This protein binds this small molecule.
Small molecule (SMILES): OC1C(O)C(O)C(O)C(O)C1O

Binding-site contacts:
Ligand atom O4 contacts residue ARG140 of chain 1.B at 2.7 Å (salt-bridge).
Ligand atom O5 contacts residue ARG140 of chain 1.B at 3.0 Å (salt-bridge).
Ligand atom O5 contacts residue TYR75 of chain 1.B at 3.6 Å.
Ligand atom O4 contacts residue ARG85 of chain 1.B at 4.2 Å.
Ligand atom C4 contacts residue GLN136 of chain 1.B at 4.2 Å.
Ligand atom O6 contacts residue VAL10 of chain 1.B at 3.9 Å.
Ligand atom C1 contacts residue LEU77 of chain 1.B at 4.3 Å (hydrophobic).
Ligand atom O5 contacts residue LEU87 of chain 1.B at 4.0 Å.
Ligand atom C2 contacts residue ASP219 of chain 1.B at 3.3 Å.
Ligand atom O1 contacts residue ASP12 of chain 1.B at 2.6 Å (salt-bridge).
Ligand atom O1 contacts residue GLY25 of chain 1.B at 3.4 Å.
Ligand atom C2 contacts residue GLY26 of chain 1.B at 4.0 Å.
Ligand atom O6 contacts residue ASP12 of chain 1.B at 2.7 Å (salt-bridge).
Ligand atom C3 contacts residue ASP219 of chain 1.B at 3.4 Å.
Ligand atom O3 contacts residue ARG85 of chain 1.B at 4.3 Å.
Ligand atom C5 contacts residue LEU87 of chain 1.B at 4.3 Å (hydrophobic).
Ligand atom C1 contacts residue GLY26 of chain 1.B at 3.7 Å.
Ligand atom C6 contacts residue GLY26 of chain 1.B at 3.9 Å.
Ligand atom C3 contacts residue ARG85 of chain 1.B at 4.1 Å.
Ligand atom O4 contacts residue GLN136 of chain 1.B at 3.5 Å (h-bond).
Ligand atom O2 contacts residue ASP219 of chain 1.B at 2.8 Å (salt-bridge).
Ligand atom O2 contacts residue TYR30 of chain 1.B at 3.6 Å.
Ligand atom C2 contacts residue TYR30 of chain 1.B at 4.0 Å (hydrophobic).
Ligand atom C1 contacts residue THR215 of chain 1.B at 4.2 Å.
Ligand atom O6 contacts residue TYR75 of chain 1.B at 3.7 Å.
Ligand atom O2 contacts residue GLY26 of chain 1.B at 2.8 Å.
Ligand atom C4 contacts residue VAL112 of chain 1.B at 4.0 Å (hydrophobic).
Ligand atom O1 contacts residue TYR30 of chain 1.B at 3.5 Å.
Ligand atom O5 contacts residue VAL112 of chain 1.B at 3.8 Å.
Ligand atom C4 contacts residue ASP219 of chain 1.B at 4.3 Å.
Ligand atom O1 contacts residue GLY26 of chain 1.B at 2.8 Å (h-bond).
Ligand atom O3 contacts residue GLN136 of chain 1.B at 3.7 Å.
Ligand atom C5 contacts residue ARG140 of chain 1.B at 4.0 Å.
Ligand atom C6 contacts residue ASP12 of chain 1.B at 3.8 Å.
Ligand atom C4 contacts residue ARG140 of chain 1.B at 3.9 Å.
Ligand atom O3 contacts residue ASP219 of chain 1.B at 2.5 Å (salt-bridge).
Ligand atom O2 contacts residue GLY27 of chain 1.B at 3.1 Å (h-bond).
Ligand atom C1 contacts residue ASP12 of chain 1.B at 3.6 Å.
Ligand atom O1 contacts residue THR215 of chain 1.B at 4.1 Å.
Ligand atom O6 contacts residue LEU77 of chain 1.B at 4.0 Å.

Sequence of chain 1.B:
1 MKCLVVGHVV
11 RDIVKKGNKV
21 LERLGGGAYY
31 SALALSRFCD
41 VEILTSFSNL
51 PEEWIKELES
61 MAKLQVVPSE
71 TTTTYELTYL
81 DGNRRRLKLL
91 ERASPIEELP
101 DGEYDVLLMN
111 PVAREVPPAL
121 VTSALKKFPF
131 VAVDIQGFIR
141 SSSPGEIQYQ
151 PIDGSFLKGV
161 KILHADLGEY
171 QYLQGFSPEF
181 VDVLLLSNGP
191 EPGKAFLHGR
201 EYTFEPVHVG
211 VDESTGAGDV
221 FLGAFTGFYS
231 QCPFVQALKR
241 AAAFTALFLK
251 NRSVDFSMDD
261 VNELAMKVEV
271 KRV